Sequence of chain 1.D:
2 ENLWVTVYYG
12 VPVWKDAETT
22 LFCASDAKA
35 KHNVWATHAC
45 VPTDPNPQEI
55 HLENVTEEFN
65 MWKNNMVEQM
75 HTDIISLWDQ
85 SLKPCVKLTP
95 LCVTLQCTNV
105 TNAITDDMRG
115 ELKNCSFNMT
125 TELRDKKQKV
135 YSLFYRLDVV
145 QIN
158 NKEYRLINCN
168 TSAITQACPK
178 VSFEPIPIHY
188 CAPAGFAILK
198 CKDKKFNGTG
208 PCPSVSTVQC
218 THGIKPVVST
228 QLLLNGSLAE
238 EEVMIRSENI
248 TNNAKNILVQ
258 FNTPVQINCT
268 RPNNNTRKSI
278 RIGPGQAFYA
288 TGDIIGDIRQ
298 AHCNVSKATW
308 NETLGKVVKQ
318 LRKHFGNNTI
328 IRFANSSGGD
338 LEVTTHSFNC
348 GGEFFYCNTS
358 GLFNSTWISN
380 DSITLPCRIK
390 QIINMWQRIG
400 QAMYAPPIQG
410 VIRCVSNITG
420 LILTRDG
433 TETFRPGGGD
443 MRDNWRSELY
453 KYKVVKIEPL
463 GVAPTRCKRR

The small molecule below binds the protein below.
Small molecule (SMILES): CC(=O)N[C@@H]1[C@@H](O)[C@H](O)[C@@H](CO)O[C@H]1O

Binding-site contacts:
Ligand atom C5 contacts residue ASN324 of chain 1.D at 3.7 Å.
Ligand atom C8 contacts residue ASN324 of chain 1.D at 4.3 Å.
Ligand atom C3 contacts residue ASN324 of chain 1.D at 3.8 Å.
Ligand atom C4 contacts residue ASN324 of chain 1.D at 4.2 Å.
Ligand atom O5 contacts residue ASN324 of chain 1.D at 2.4 Å (h-bond).
Ligand atom C1 contacts residue ASN324 of chain 1.D at 1.4 Å.
Ligand atom C2 contacts residue ASN324 of chain 1.D at 2.5 Å.
Ligand atom C7 contacts residue ASN324 of chain 1.D at 3.1 Å.
Ligand atom N2 contacts residue ASN324 of chain 1.D at 2.9 Å (h-bond).
Ligand atom O7 contacts residue ASN324 of chain 1.D at 2.9 Å (h-bond).